Binding-site contacts:
Ligand atom O5 contacts residue ASN1134 of chain 1.A at 4.2 Å.
Ligand atom N2 contacts residue ASN1134 of chain 1.A at 2.6 Å (h-bond).
Ligand atom O7 contacts residue ASN1134 of chain 1.A at 4.0 Å.
Ligand atom C2 contacts residue ASN1134 of chain 1.A at 3.1 Å.
Ligand atom C7 contacts residue ASN1134 of chain 1.A at 3.2 Å.
Ligand atom C8 contacts residue ASN1134 of chain 1.A at 3.6 Å.
Ligand atom C1 contacts residue ASN1134 of chain 1.A at 3.0 Å.

This protein binds this small molecule.
Small molecule (SMILES): CC(=O)N[C@@H]1[C@@H](O)[C@H](O)[C@@H](CO)O[C@H]1O

Sequence of chain 1.A:
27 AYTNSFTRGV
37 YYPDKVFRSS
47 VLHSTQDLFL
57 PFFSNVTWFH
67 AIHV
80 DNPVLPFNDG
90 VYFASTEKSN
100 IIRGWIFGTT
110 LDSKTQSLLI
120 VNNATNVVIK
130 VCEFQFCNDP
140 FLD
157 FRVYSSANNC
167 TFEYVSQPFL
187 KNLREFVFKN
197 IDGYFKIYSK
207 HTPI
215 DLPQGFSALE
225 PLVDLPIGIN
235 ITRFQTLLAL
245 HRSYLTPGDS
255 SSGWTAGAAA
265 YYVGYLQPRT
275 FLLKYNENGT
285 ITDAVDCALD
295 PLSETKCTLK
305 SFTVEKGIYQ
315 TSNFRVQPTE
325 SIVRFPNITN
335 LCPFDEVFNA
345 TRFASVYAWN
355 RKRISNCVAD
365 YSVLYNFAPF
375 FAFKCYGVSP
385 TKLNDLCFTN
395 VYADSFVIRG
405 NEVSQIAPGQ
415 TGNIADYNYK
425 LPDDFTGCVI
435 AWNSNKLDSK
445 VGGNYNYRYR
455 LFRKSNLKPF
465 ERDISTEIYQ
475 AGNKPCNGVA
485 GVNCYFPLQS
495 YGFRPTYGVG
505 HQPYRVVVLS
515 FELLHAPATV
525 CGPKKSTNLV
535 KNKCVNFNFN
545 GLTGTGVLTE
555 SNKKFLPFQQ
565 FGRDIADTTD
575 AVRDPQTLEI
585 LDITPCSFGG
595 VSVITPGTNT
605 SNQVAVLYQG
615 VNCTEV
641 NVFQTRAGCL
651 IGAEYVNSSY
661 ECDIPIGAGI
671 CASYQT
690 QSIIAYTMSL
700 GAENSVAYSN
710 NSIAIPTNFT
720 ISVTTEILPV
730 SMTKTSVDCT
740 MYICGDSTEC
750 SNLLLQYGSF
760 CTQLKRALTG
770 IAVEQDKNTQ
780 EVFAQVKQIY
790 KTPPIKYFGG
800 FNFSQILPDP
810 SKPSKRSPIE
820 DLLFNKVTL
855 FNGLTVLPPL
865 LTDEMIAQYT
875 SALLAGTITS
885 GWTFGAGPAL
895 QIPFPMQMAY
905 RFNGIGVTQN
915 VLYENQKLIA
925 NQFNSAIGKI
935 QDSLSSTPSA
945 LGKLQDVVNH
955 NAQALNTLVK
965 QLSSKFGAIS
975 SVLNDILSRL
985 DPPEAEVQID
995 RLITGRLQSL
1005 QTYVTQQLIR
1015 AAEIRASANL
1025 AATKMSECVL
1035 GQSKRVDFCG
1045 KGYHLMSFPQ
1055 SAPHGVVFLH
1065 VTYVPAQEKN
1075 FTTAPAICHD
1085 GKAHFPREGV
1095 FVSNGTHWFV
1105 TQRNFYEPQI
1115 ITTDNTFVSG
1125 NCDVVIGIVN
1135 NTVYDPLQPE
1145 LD